This protein binds this small molecule.
Small molecule (SMILES): O=C(NOC[C@@H](O)CO)c1ccc(F)c(F)c1Nc1ccc(I)cc1F

Binding-site contacts:
Ligand atom I20 contacts residue VAL70 of chain 1.A at 3.4 Å.
Ligand atom C2 contacts residue PHE152 of chain 1.A at 3.9 Å (hydrophobic).
Ligand atom F8 contacts residue VAL154 of chain 1.A at 3.5 Å.
Ligand atom C17 contacts residue ASP151 of chain 1.A at 3.9 Å.
Ligand atom O21 contacts residue LYS40 of chain 1.A at 3.4 Å (salt-bridge).
Ligand atom C13 contacts residue ASP151 of chain 1.A at 3.6 Å.
Ligand atom C4 contacts residue PHE152 of chain 1.A at 3.3 Å (hydrophobic).
Ligand atom N9 contacts residue ILE84 of chain 1.A at 3.7 Å.
Ligand atom C10 contacts residue LYS40 of chain 1.A at 3.6 Å.
Ligand atom C3 contacts residue LEU158 of chain 1.A at 3.6 Å (hydrophobic).
Ligand atom N9 contacts residue ASP151 of chain 1.A at 3.9 Å.
Ligand atom C10 contacts residue ASP151 of chain 1.A at 3.7 Å.
Ligand atom O11 contacts residue ASP151 of chain 1.A at 3.7 Å.
Ligand atom C25 contacts residue ATP1 of chain 1.C at 2.9 Å.
Ligand atom C14 contacts residue PHE152 of chain 1.A at 3.8 Å (hydrophobic).
Ligand atom F19 contacts residue LYS40 of chain 1.A at 3.8 Å.
Ligand atom C14 contacts residue ASP151 of chain 1.A at 3.5 Å.
Ligand atom F19 contacts residue ILE84 of chain 1.A at 3.5 Å.
Ligand atom F19 contacts residue ASP151 of chain 1.A at 3.5 Å.
Ligand atom F7 contacts residue VAL154 of chain 1.A at 3.5 Å.
Ligand atom F8 contacts residue PHE152 of chain 1.A at 3.1 Å.
Ligand atom O26 contacts residue GLY22 of chain 1.A at 3.5 Å (h-bond).
Ligand atom C3 contacts residue PHE152 of chain 1.A at 3.2 Å (hydrophobic).
Ligand atom O26 contacts residue ASN21 of chain 1.A at 3.4 Å.
Ligand atom C15 contacts residue ASP151 of chain 1.A at 3.5 Å.
Ligand atom C18 contacts residue ILE84 of chain 1.A at 3.8 Å (hydrophobic).
Ligand atom C17 contacts residue MET86 of chain 1.A at 3.7 Å (hydrophobic).
Ligand atom F8 contacts residue GLY153 of chain 1.A at 3.5 Å.
Ligand atom F7 contacts residue PHE152 of chain 1.A at 3.4 Å.
Ligand atom C22 contacts residue ATP1 of chain 1.C at 3.5 Å.
Ligand atom F7 contacts residue LEU58 of chain 1.A at 3.6 Å.
Ligand atom C4 contacts residue LEU158 of chain 1.A at 3.7 Å (hydrophobic).
Ligand atom O23 contacts residue LYS40 of chain 1.A at 2.9 Å.
Ligand atom C18 contacts residue ASP151 of chain 1.A at 3.4 Å.
Ligand atom C16 contacts residue ASP151 of chain 1.A at 3.8 Å.
Ligand atom C15 contacts residue LEU61 of chain 1.A at 3.8 Å (hydrophobic).
Ligand atom O23 contacts residue ATP1 of chain 1.C at 3.4 Å (h-bond).
Ligand atom O11 contacts residue LYS40 of chain 1.A at 2.8 Å (salt-bridge).
Ligand atom F8 contacts residue SER155 of chain 1.A at 3.6 Å.
Ligand atom O26 contacts residue ATP1 of chain 1.C at 2.8 Å (h-bond).

Sequence of chain 1.A:
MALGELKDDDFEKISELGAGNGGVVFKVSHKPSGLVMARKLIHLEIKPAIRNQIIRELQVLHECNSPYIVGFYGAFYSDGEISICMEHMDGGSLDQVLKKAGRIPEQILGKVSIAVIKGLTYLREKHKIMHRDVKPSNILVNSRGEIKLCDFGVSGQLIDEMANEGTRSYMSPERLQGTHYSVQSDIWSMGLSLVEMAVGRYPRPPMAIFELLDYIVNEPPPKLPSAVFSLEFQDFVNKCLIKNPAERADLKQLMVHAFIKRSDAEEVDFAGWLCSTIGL